Sequence of chain 1.G:
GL

A small-molecule ligand and the protein it binds are described below.
Small molecule (SMILES): C[C@H](NC(=O)[C@@H](N)Cc1ccccc1)C(=O)N1CCC[C@H]1C(=O)NCC(=O)N[C@@H](CC(N)=O)C(=O)N[C@@H](Cc1ccc(O)cc1)C(=O)N1CCC[C@H]1C(=O)O

Sequence of chain 1.C:
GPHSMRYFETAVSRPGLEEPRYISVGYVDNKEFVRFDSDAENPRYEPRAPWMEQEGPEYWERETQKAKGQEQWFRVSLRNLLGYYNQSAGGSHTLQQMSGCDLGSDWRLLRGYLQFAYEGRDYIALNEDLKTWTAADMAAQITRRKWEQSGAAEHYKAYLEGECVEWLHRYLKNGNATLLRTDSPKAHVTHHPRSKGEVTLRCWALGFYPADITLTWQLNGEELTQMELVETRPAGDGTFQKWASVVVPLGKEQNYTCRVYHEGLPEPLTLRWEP

Binding-site contacts:
Ligand atom CB contacts residue TRP167 of chain 1.C at 3.4 Å (hydrophobic).
Ligand atom CD1 contacts residue TRP167 of chain 1.C at 3.2 Å (hydrophobic).
Ligand atom CA contacts residue TYR156 of chain 1.C at 3.5 Å (hydrophobic).
Ligand atom CD1 contacts residue GLU63 of chain 1.C at 3.5 Å.
Ligand atom N contacts residue TYR171 of chain 1.C at 2.6 Å (h-bond).
Ligand atom ND2 contacts residue GLN97 of chain 1.C at 2.9 Å (h-bond).
Ligand atom CB contacts residue TYR7 of chain 1.C at 3.5 Å (hydrophobic).
Ligand atom CD1 contacts residue LYS66 of chain 1.C at 3.3 Å.
Ligand atom CG contacts residue TRP167 of chain 1.C at 3.4 Å (hydrophobic).
Ligand atom O contacts residue GLY1 of chain 1.G at 3.2 Å (h-bond).
Ligand atom CG contacts residue SER99 of chain 1.C at 3.5 Å.
Ligand atom CZ contacts residue LYS66 of chain 1.C at 3.2 Å.
Ligand atom CE1 contacts residue LYS66 of chain 1.C at 3.2 Å.
Ligand atom O contacts residue TRP73 of chain 1.C at 3.2 Å (h-bond).
Ligand atom O contacts residue GLN70 of chain 1.C at 3.5 Å.
Ligand atom N contacts residue GLN70 of chain 1.C at 2.9 Å (h-bond).
Ligand atom CG contacts residue LYS66 of chain 1.C at 3.4 Å.
Ligand atom CD2 contacts residue LYS66 of chain 1.C at 3.4 Å.
Ligand atom CD contacts residue TYR159 of chain 1.C at 3.5 Å (hydrophobic).
Ligand atom CE1 contacts residue TRP167 of chain 1.C at 3.5 Å (hydrophobic).
Ligand atom N contacts residue TYR7 of chain 1.C at 3.5 Å (h-bond).
Ligand atom CB contacts residue TYR156 of chain 1.C at 3.5 Å (hydrophobic).
Ligand atom OH contacts residue SER150 of chain 1.C at 2.7 Å (h-bond).
Ligand atom CB contacts residue TRP73 of chain 1.C at 3.5 Å (hydrophobic).
Ligand atom OD1 contacts residue GLN70 of chain 1.C at 3.1 Å (h-bond).
Ligand atom N contacts residue GLU63 of chain 1.C at 3.0 Å (salt-bridge).
Ligand atom O contacts residue LYS66 of chain 1.C at 2.9 Å (salt-bridge).
Ligand atom N contacts residue LYS66 of chain 1.C at 3.4 Å (salt-bridge).
Ligand atom N contacts residue TYR7 of chain 1.C at 2.9 Å (h-bond).
Ligand atom CA contacts residue GLN70 of chain 1.C at 3.6 Å.
Ligand atom O contacts residue HIS155 of chain 1.C at 2.7 Å (h-bond).
Ligand atom ND2 contacts residue TRP73 of chain 1.C at 3.3 Å.
Ligand atom OD1 contacts residue GLN97 of chain 1.C at 3.1 Å (h-bond).
Ligand atom CZ contacts residue SER150 of chain 1.C at 3.4 Å.
Ligand atom CG contacts residue GLN70 of chain 1.C at 3.4 Å.
Ligand atom CE2 contacts residue LYS66 of chain 1.C at 3.3 Å.
Ligand atom CB contacts residue GLU63 of chain 1.C at 3.5 Å.
Ligand atom O contacts residue TYR159 of chain 1.C at 2.7 Å (h-bond).
Ligand atom N contacts residue TYR156 of chain 1.C at 3.0 Å (h-bond).
Ligand atom CD1 contacts residue HIS155 of chain 1.C at 3.5 Å.